Binding-site contacts:
Ligand atom O3 contacts residue ASP332 of chain 1.B at 3.7 Å.
Ligand atom N contacts residue LYS250 of chain 1.B at 3.5 Å (salt-bridge).
Ligand atom O2 contacts residue ASP255 of chain 1.B at 3.0 Å (salt-bridge).
Ligand atom N contacts residue MET270 of chain 1.B at 3.8 Å.
Ligand atom O3 contacts residue LEU360 of chain 1.B at 3.1 Å (h-bond).
Ligand atom CA contacts residue LEU360 of chain 1.B at 3.8 Å (hydrophobic).
Ligand atom CA contacts residue THR359 of chain 1.B at 3.6 Å.
Ligand atom P contacts residue ZN1 of chain 1.K at 3.1 Å.
Ligand atom O1 contacts residue ASP255 of chain 1.B at 3.4 Å (salt-bridge).
Ligand atom O1 contacts residue ZN1 of chain 1.J at 2.5 Å.
Ligand atom O1 contacts residue ZN1 of chain 1.K at 2.2 Å.
Ligand atom O1 contacts residue ASP332 of chain 1.B at 3.1 Å (salt-bridge).
Ligand atom CA contacts residue ZN1 of chain 1.K at 3.0 Å.
Ligand atom P contacts residue LEU360 of chain 1.B at 3.8 Å.
Ligand atom CD1 contacts residue ALA451 of chain 1.B at 3.6 Å (hydrophobic).
Ligand atom CG contacts residue MET270 of chain 1.B at 3.9 Å (hydrophobic).
Ligand atom O3 contacts residue ZN1 of chain 1.J at 4.0 Å.
Ligand atom N contacts residue ASP273 of chain 1.B at 2.9 Å (salt-bridge).
Ligand atom O1 contacts residue GLU334 of chain 1.B at 3.0 Å (salt-bridge).
Ligand atom CA contacts residue LYS250 of chain 1.B at 3.9 Å.
Ligand atom N contacts residue ZN1 of chain 1.K at 2.2 Å.
Ligand atom O2 contacts residue ASP332 of chain 1.B at 2.9 Å (salt-bridge).
Ligand atom P contacts residue ZN1 of chain 1.J at 2.8 Å.
Ligand atom CB contacts residue LYS262 of chain 1.B at 4.0 Å.
Ligand atom CD1 contacts residue THR361 of chain 1.B at 4.1 Å.
Ligand atom CA contacts residue ASP255 of chain 1.B at 4.0 Å.
Ligand atom O2 contacts residue ZN1 of chain 1.J at 2.1 Å.
Ligand atom CD1 contacts residue THR359 of chain 1.B at 3.5 Å.
Ligand atom CD2 contacts residue MET270 of chain 1.B at 3.9 Å (hydrophobic).
Ligand atom N contacts residue ZN1 of chain 1.J at 4.0 Å.
Ligand atom O1 contacts residue LYS250 of chain 1.B at 3.2 Å (salt-bridge).
Ligand atom O2 contacts residue GLU334 of chain 1.B at 4.0 Å.
Ligand atom P contacts residue ASP255 of chain 1.B at 3.7 Å.
Ligand atom N contacts residue THR359 of chain 1.B at 3.8 Å.
Ligand atom O1 contacts residue LEU360 of chain 1.B at 4.0 Å.
Ligand atom N contacts residue ASP255 of chain 1.B at 3.1 Å (salt-bridge).
Ligand atom O2 contacts residue ZN1 of chain 1.K at 3.8 Å.
Ligand atom P contacts residue ASP332 of chain 1.B at 3.4 Å.
Ligand atom CA contacts residue ASP273 of chain 1.B at 4.0 Å.
Ligand atom O2 contacts residue LYS262 of chain 1.B at 2.7 Å (salt-bridge).

The protein below binds the small molecule below.
Small molecule (SMILES): CC(C)C[C@H](N)P(=O)(O)O

Sequence of chain 1.B:
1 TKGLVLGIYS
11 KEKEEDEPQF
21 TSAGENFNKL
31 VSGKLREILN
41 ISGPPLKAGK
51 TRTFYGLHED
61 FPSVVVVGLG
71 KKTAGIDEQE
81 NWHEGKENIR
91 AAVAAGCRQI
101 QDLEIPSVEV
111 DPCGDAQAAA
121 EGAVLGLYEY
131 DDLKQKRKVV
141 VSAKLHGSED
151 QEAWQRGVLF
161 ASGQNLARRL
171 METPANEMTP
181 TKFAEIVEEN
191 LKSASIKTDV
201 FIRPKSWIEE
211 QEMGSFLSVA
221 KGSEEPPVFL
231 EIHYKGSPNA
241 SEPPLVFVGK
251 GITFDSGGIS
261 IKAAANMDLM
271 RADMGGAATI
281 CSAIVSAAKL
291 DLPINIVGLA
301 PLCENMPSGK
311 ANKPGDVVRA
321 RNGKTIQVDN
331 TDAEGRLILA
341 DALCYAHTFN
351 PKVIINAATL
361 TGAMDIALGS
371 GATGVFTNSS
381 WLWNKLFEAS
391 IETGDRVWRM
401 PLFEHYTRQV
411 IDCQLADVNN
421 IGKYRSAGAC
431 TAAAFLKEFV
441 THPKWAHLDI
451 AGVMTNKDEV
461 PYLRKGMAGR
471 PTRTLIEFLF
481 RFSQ